Sequence of chain 1.E:
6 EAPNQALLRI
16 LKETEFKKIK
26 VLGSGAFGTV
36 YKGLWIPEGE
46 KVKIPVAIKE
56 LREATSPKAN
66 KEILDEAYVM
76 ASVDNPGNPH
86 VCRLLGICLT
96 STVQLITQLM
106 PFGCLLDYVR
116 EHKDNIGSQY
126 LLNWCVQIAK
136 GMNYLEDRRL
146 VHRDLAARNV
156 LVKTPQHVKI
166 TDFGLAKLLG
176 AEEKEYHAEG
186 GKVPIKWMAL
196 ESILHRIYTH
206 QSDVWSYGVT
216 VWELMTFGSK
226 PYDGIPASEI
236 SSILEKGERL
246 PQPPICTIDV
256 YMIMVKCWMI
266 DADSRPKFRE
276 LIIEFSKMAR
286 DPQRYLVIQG

This protein binds this small molecule.
Small molecule (SMILES): CCC(=O)Nc1ccc2ncnc(Nc3cccc(Br)c3)c2c1

Binding-site contacts:
Ligand atom N3 contacts residue LEU104 of chain 1.E at 3.6 Å.
Ligand atom CAO contacts residue CYS109 of chain 1.E at 2.8 Å (hydrophobic).
Ligand atom N1 contacts residue LEU156 of chain 1.E at 3.6 Å.
Ligand atom C2 contacts residue GLN103 of chain 1.E at 3.6 Å.
Ligand atom N3 contacts residue LEU156 of chain 1.E at 3.5 Å.
Ligand atom CAX contacts residue THR102 of chain 1.E at 3.5 Å.
Ligand atom C2 contacts residue THR102 of chain 1.E at 3.6 Å.
Ligand atom BR contacts residue LEU100 of chain 1.E at 3.3 Å.
Ligand atom CAK contacts residue GLY108 of chain 1.E at 3.9 Å.
Ligand atom CAF contacts residue LYS54 of chain 1.E at 3.8 Å.
Ligand atom C4 contacts residue LEU156 of chain 1.E at 3.7 Å (hydrophobic).
Ligand atom CAN contacts residue CYS109 of chain 1.E at 1.8 Å (hydrophobic).
Ligand atom NAS contacts residue LEU27 of chain 1.E at 3.6 Å.
Ligand atom CAW contacts residue CYS109 of chain 1.E at 3.2 Å (hydrophobic).
Ligand atom CAJ contacts residue CYS109 of chain 1.E at 3.9 Å (hydrophobic).
Ligand atom C4 contacts residue LEU104 of chain 1.E at 3.9 Å (hydrophobic).
Ligand atom NAT contacts residue VAL35 of chain 1.E at 4.0 Å.
Ligand atom CAK contacts residue LEU156 of chain 1.E at 3.9 Å (hydrophobic).
Ligand atom BR contacts residue THR102 of chain 1.E at 3.5 Å.
Ligand atom N3 contacts residue MET105 of chain 1.E at 3.6 Å (h-bond).
Ligand atom BR contacts residue LYS54 of chain 1.E at 3.3 Å.
Ligand atom OAC contacts residue CYS109 of chain 1.E at 3.2 Å.
Ligand atom CAJ contacts residue LEU27 of chain 1.E at 3.7 Å (hydrophobic).
Ligand atom CAZ contacts residue LEU27 of chain 1.E at 3.9 Å (hydrophobic).
Ligand atom CAH contacts residue LYS54 of chain 1.E at 3.7 Å.
Ligand atom C5 contacts residue LEU156 of chain 1.E at 3.7 Å (hydrophobic).
Ligand atom N1 contacts residue THR102 of chain 1.E at 3.4 Å.
Ligand atom BR contacts residue ALA52 of chain 1.E at 3.3 Å.
Ligand atom NAS contacts residue CYS109 of chain 1.E at 3.9 Å.
Ligand atom CAK contacts residue LEU104 of chain 1.E at 3.6 Å (hydrophobic).
Ligand atom CAK contacts residue MET105 of chain 1.E at 3.6 Å (hydrophobic).
Ligand atom OAC contacts residue ARG153 of chain 1.E at 3.4 Å (salt-bridge).
Ligand atom CAN contacts residue ASP112 of chain 1.E at 3.9 Å.
Ligand atom CAL contacts residue THR102 of chain 1.E at 3.5 Å.
Ligand atom C2 contacts residue ALA52 of chain 1.E at 3.6 Å (hydrophobic).
Ligand atom CAX contacts residue LYS54 of chain 1.E at 3.8 Å.
Ligand atom C2 contacts residue LEU156 of chain 1.E at 3.4 Å (hydrophobic).
Ligand atom CAJ contacts residue GLY108 of chain 1.E at 3.5 Å.
Ligand atom N1 contacts residue ALA52 of chain 1.E at 3.8 Å.
Ligand atom CAI contacts residue THR166 of chain 1.E at 3.5 Å.